A small-molecule ligand and the protein it binds are described below.
Small molecule (SMILES): CC[C@H](C)[C@H](NC(=O)[C@@H](N)CCCCN)C(=O)N[C@@H](CC(C)C)C(=O)N[C@@H](Cc1cnc[nH]1)C(=O)N[C@@H](CCCN=C(N)N)C(=O)N[C@@H](CC(C)C)C(=O)N[C@@H](CC(C)C)C(=O)N[C@@H](CCC(N)=O)C(=O)N[C@H](C=O)CC(=O)O

Sequence of chain 1.A:
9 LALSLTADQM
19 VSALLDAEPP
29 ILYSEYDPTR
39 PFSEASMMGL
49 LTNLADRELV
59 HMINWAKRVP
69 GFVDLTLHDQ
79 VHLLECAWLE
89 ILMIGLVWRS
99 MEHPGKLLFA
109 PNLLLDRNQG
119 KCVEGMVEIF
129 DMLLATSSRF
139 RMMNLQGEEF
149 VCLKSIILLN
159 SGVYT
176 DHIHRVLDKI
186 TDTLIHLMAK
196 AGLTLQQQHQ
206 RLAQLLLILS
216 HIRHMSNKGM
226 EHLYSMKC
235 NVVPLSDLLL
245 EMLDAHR

Binding-site contacts:
Ligand atom CD1 contacts residue ILE61 of chain 1.A at 3.6 Å (hydrophobic).
Ligand atom CG contacts residue LEU75 of chain 1.A at 3.7 Å (hydrophobic).
Ligand atom C contacts residue ILE61 of chain 1.A at 3.8 Å (hydrophobic).
Ligand atom C contacts residue LYS65 of chain 1.A at 4.0 Å.
Ligand atom CB contacts residue LEU75 of chain 1.A at 3.9 Å (hydrophobic).
Ligand atom CD1 contacts residue ASP241 of chain 1.A at 3.6 Å.
Ligand atom CD contacts residue LEU75 of chain 1.A at 3.7 Å (hydrophobic).
Ligand atom CG contacts residue ILE61 of chain 1.A at 3.9 Å (hydrophobic).
Ligand atom C contacts residue GLU245 of chain 1.A at 4.0 Å.
Ligand atom CA contacts residue GLU245 of chain 1.A at 3.5 Å.
Ligand atom CD2 contacts residue GLN78 of chain 1.A at 3.9 Å.
Ligand atom CD2 contacts residue GLU83 of chain 1.A at 3.7 Å.
Ligand atom NZ contacts residue GLU83 of chain 1.A at 3.5 Å (salt-bridge).
Ligand atom O contacts residue LYS65 of chain 1.A at 3.7 Å.
Ligand atom OE1 contacts residue LEU75 of chain 1.A at 3.8 Å.
Ligand atom CB contacts residue ILE61 of chain 1.A at 3.9 Å (hydrophobic).
Ligand atom NE2 contacts residue VAL79 of chain 1.A at 3.6 Å.
Ligand atom CG contacts residue GLU245 of chain 1.A at 4.1 Å.
Ligand atom N contacts residue ILE61 of chain 1.A at 4.0 Å.
Ligand atom CD contacts residue GLU83 of chain 1.A at 3.6 Å.
Ligand atom CD2 contacts residue MET246 of chain 1.A at 3.8 Å (hydrophobic).
Ligand atom CD1 contacts residue LEU242 of chain 1.A at 3.9 Å (hydrophobic).
Ligand atom CD2 contacts residue ILE61 of chain 1.A at 3.7 Å (hydrophobic).
Ligand atom CG1 contacts residue GLU245 of chain 1.A at 3.2 Å.
Ligand atom N contacts residue GLU245 of chain 1.A at 3.4 Å (salt-bridge).
Ligand atom CB contacts residue GLU245 of chain 1.A at 3.4 Å.
Ligand atom C contacts residue GLU245 of chain 1.A at 3.7 Å.
Ligand atom CD1 contacts residue LEU242 of chain 1.A at 3.7 Å (hydrophobic).
Ligand atom O contacts residue ILE61 of chain 1.A at 3.6 Å.
Ligand atom CB contacts residue GLU245 of chain 1.A at 3.3 Å.
Ligand atom CD1 contacts residue GLU245 of chain 1.A at 3.8 Å.
Ligand atom CD2 contacts residue VAL79 of chain 1.A at 3.7 Å (hydrophobic).
Ligand atom C contacts residue LYS65 of chain 1.A at 3.7 Å.
Ligand atom N contacts residue GLU245 of chain 1.A at 3.0 Å (salt-bridge).
Ligand atom CD1 contacts residue LEU75 of chain 1.A at 3.8 Å (hydrophobic).
Ligand atom CD2 contacts residue VAL79 of chain 1.A at 3.3 Å (hydrophobic).
Ligand atom O contacts residue LYS65 of chain 1.A at 3.1 Å.
Ligand atom CA contacts residue GLU245 of chain 1.A at 3.5 Å.
Ligand atom CD2 contacts residue LEU82 of chain 1.A at 3.7 Å (hydrophobic).
Ligand atom CD1 contacts residue VAL79 of chain 1.A at 3.6 Å (hydrophobic).